This small molecule binds to this protein.
Small molecule (SMILES): CCCCCCCCCC(C)=O

Sequence of chain 1.F:
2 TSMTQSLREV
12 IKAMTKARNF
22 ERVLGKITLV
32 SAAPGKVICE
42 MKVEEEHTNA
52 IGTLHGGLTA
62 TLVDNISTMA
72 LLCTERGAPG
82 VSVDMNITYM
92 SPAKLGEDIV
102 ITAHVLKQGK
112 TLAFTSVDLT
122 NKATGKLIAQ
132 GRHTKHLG

Sequence of chain 1.E:
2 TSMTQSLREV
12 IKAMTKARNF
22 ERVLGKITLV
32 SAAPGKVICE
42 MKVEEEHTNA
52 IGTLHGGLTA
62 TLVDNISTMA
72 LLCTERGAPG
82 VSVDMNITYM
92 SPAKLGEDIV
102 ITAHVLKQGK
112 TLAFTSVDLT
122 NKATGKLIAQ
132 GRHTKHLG

Binding-site contacts:
Ligand atom CBZ contacts residue THR69 of chain 1.F at 4.2 Å.
Ligand atom CBX contacts residue GLY81 of chain 1.F at 3.7 Å.
Ligand atom CBW contacts residue COA1 of chain 1.BA at 1.8 Å.
Ligand atom CCB contacts residue PRO80 of chain 1.F at 4.4 Å (hydrophobic).
Ligand atom CBX contacts residue VAL82 of chain 1.F at 4.1 Å (hydrophobic).
Ligand atom CBW contacts residue VAL82 of chain 1.F at 4.1 Å (hydrophobic).
Ligand atom CBY contacts residue ASN50 of chain 1.E at 4.3 Å.
Ligand atom OCH contacts residue LYS136 of chain 1.F at 3.0 Å (salt-bridge).
Ligand atom CCA contacts residue THR69 of chain 1.F at 4.3 Å.
Ligand atom CBX contacts residue LYS136 of chain 1.F at 4.1 Å.
Ligand atom OCH contacts residue SER83 of chain 1.F at 4.0 Å.
Ligand atom CBZ contacts residue PRO80 of chain 1.F at 4.4 Å (hydrophobic).
Ligand atom CBW contacts residue ILE52 of chain 1.E at 4.2 Å (hydrophobic).
Ligand atom CBW contacts residue THR54 of chain 1.E at 4.5 Å.
Ligand atom OCH contacts residue GLY81 of chain 1.F at 3.4 Å (h-bond).
Ligand atom OCH contacts residue VAL82 of chain 1.F at 3.8 Å.
Ligand atom CCC contacts residue ALA51 of chain 1.E at 3.7 Å (hydrophobic).
Ligand atom CBY contacts residue COA1 of chain 1.BA at 4.1 Å.
Ligand atom CBZ contacts residue GLY81 of chain 1.F at 3.6 Å.
Ligand atom CBY contacts residue ILE52 of chain 1.E at 4.3 Å (hydrophobic).
Ligand atom CCB contacts residue ALA51 of chain 1.E at 4.2 Å (hydrophobic).
Ligand atom CBW contacts residue ASN50 of chain 1.E at 3.4 Å.
Ligand atom CBX contacts residue ASN50 of chain 1.E at 4.2 Å.
Ligand atom CCG contacts residue LEU73 of chain 1.F at 4.0 Å (hydrophobic).
Ligand atom CCE contacts residue LEU73 of chain 1.F at 4.2 Å (hydrophobic).
Ligand atom CCG contacts residue VAL11 of chain 1.F at 4.0 Å (hydrophobic).
Ligand atom CCE contacts residue P6G1 of chain 1.Y at 3.6 Å.
Ligand atom CCB contacts residue ILE52 of chain 1.E at 4.1 Å (hydrophobic).
Ligand atom CCD contacts residue PRO80 of chain 1.F at 3.7 Å (hydrophobic).
Ligand atom CCA contacts residue P6G1 of chain 1.Y at 4.2 Å.
Ligand atom CBY contacts residue GLY81 of chain 1.F at 3.9 Å.
Ligand atom CCD contacts residue P6G1 of chain 1.Y at 4.0 Å.
Ligand atom CCG contacts residue P6G1 of chain 1.Y at 4.4 Å.
Ligand atom OCH contacts residue COA1 of chain 1.BA at 2.8 Å (h-bond).
Ligand atom CBX contacts residue COA1 of chain 1.BA at 2.7 Å.
Ligand atom CCC contacts residue P6G1 of chain 1.Y at 3.8 Å.
Ligand atom CCF contacts residue LEU73 of chain 1.F at 4.1 Å (hydrophobic).
Ligand atom CBZ contacts residue LYS136 of chain 1.F at 3.7 Å.